Binding-site contacts:
Ligand atom F3 contacts residue CYS184 of chain 1.A at 3.1 Å.
Ligand atom F11 contacts residue DMF1 of chain 1.G at 3.3 Å.
Ligand atom F2 contacts residue SER207 of chain 1.A at 2.7 Å.
Ligand atom O contacts residue GLN185 of chain 1.A at 3.3 Å.
Ligand atom CA contacts residue DMF1 of chain 1.H at 3.2 Å.
Ligand atom O contacts residue CYS184 of chain 1.A at 3.8 Å.
Ligand atom N2 contacts residue ARG211 of chain 1.A at 3.6 Å (salt-bridge).
Ligand atom F2 contacts residue PHE208 of chain 1.A at 3.3 Å.
Ligand atom O contacts residue DMF1 of chain 1.H at 3.8 Å.
Ligand atom F1 contacts residue VAL209 of chain 1.A at 3.2 Å.
Ligand atom C6 contacts residue VAL209 of chain 1.A at 3.1 Å (hydrophobic).
Ligand atom O1 contacts residue VAL209 of chain 1.A at 2.8 Å (h-bond).
Ligand atom C2 contacts residue SER207 of chain 1.A at 3.7 Å.
Ligand atom N1 contacts residue DMF1 of chain 1.H at 3.6 Å (h-bond).
Ligand atom O1 contacts residue PHE208 of chain 1.A at 3.3 Å.
Ligand atom C11 contacts residue VAL209 of chain 1.A at 3.4 Å (hydrophobic).
Ligand atom F2 contacts residue SER188 of chain 1.A at 3.8 Å.
Ligand atom CD2 contacts residue DMF1 of chain 1.H at 3.2 Å.
Ligand atom C2 contacts residue CYS184 of chain 1.A at 3.9 Å (hydrophobic).
Ligand atom C1 contacts residue SER207 of chain 1.A at 3.8 Å.
Ligand atom CB contacts residue SER207 of chain 1.A at 3.2 Å.
Ligand atom N contacts residue PHE208 of chain 1.A at 3.6 Å.
Ligand atom C6 contacts residue ARG211 of chain 1.A at 3.7 Å.
Ligand atom CB1 contacts residue DMF1 of chain 1.H at 3.6 Å.
Ligand atom CB contacts residue HIS45 of chain 1.A at 3.5 Å.
Ligand atom CD1 contacts residue VAL88 of chain 1.A at 3.7 Å (hydrophobic).
Ligand atom N contacts residue SER207 of chain 1.A at 2.9 Å (h-bond).
Ligand atom CA contacts residue SER207 of chain 1.A at 3.7 Å.
Ligand atom F21 contacts residue THR167 of chain 1.A at 3.5 Å.
Ligand atom F2 contacts residue THR206 of chain 1.A at 3.4 Å.
Ligand atom CA1 contacts residue VAL209 of chain 1.A at 3.9 Å (hydrophobic).
Ligand atom F1 contacts residue CYS184 of chain 1.A at 3.7 Å.
Ligand atom N2 contacts residue SER210 of chain 1.A at 3.8 Å.
Ligand atom F3 contacts residue THR206 of chain 1.A at 3.9 Å.
Ligand atom N2 contacts residue VAL209 of chain 1.A at 2.8 Å (h-bond).
Ligand atom F31 contacts residue ALA89 of chain 1.A at 3.3 Å.
Ligand atom CB contacts residue DMF1 of chain 1.H at 3.9 Å.
Ligand atom F3 contacts residue SER188 of chain 1.A at 3.1 Å.
Ligand atom C5 contacts residue DMF1 of chain 1.G at 3.7 Å.
Ligand atom C3 contacts residue VAL209 of chain 1.A at 3.9 Å (hydrophobic).

Sequence of chain 1.A:
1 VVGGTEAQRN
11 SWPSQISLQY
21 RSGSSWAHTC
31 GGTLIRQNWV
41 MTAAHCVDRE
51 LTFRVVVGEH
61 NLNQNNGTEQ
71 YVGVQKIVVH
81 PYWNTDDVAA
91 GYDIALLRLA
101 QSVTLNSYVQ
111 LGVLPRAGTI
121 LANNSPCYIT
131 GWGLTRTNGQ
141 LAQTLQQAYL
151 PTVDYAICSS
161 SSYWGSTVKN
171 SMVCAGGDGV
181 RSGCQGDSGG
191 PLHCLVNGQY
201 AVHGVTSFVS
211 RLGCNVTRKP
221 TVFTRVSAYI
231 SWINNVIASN

This protein binds this small molecule.
Small molecule (SMILES): CC(C)C[C@H](NC(=O)C(F)(F)F)C(=O)N[C@@H](C)C(=O)Nc1ccc(C(F)(F)F)cc1